Binding-site contacts:
Ligand atom CAG contacts residue ASN185 of chain 1.A at 3.9 Å.
Ligand atom CAF contacts residue ASN121 of chain 1.A at 3.8 Å.
Ligand atom CAI contacts residue ASN185 of chain 1.A at 3.7 Å.
Ligand atom CAF contacts residue GLU48 of chain 1.A at 3.6 Å.
Ligand atom CAH contacts residue GLU48 of chain 1.A at 4.0 Å.
Ligand atom OAB contacts residue GLN16 of chain 1.A at 2.9 Å (h-bond).
Ligand atom CAI contacts residue ASN121 of chain 1.A at 3.9 Å.
Ligand atom OAC contacts residue ASN185 of chain 1.A at 2.9 Å (h-bond).
Ligand atom OAA contacts residue GLU48 of chain 1.A at 4.2 Å.
Ligand atom CAI contacts residue SER66 of chain 1.A at 4.0 Å.
Ligand atom CAG contacts residue ARG145 of chain 1.A at 3.6 Å.
Ligand atom OAE contacts residue ASN121 of chain 1.A at 2.9 Å (h-bond).
Ligand atom OAE contacts residue ASN185 of chain 1.A at 2.6 Å (h-bond).
Ligand atom CAF contacts residue GLN16 of chain 1.A at 3.3 Å.
Ligand atom OAC contacts residue ARG124 of chain 1.A at 3.0 Å (salt-bridge).
Ligand atom OAC contacts residue MET147 of chain 1.A at 3.6 Å.
Ligand atom OAE contacts residue MET147 of chain 1.A at 3.9 Å.
Ligand atom OAD contacts residue SER9 of chain 1.A at 3.9 Å.
Ligand atom OAD contacts residue PHE168 of chain 1.A at 3.6 Å.
Ligand atom OAB contacts residue SER66 of chain 1.A at 3.3 Å.
Ligand atom OAD contacts residue GLU48 of chain 1.A at 3.4 Å.
Ligand atom OAC contacts residue PHE168 of chain 1.A at 3.7 Å.
Ligand atom OAA contacts residue PHE168 of chain 1.A at 3.7 Å.
Ligand atom CAH contacts residue PHE168 of chain 1.A at 4.1 Å (hydrophobic).
Ligand atom OAE contacts residue ARG124 of chain 1.A at 3.0 Å (salt-bridge).
Ligand atom OAA contacts residue MET147 of chain 1.A at 3.4 Å (h-bond).
Ligand atom CAG contacts residue ARG124 of chain 1.A at 3.8 Å.
Ligand atom CAG contacts residue MET147 of chain 1.A at 3.3 Å (hydrophobic).
Ligand atom CAG contacts residue PHE168 of chain 1.A at 3.8 Å (hydrophobic).
Ligand atom OAE contacts residue SER66 of chain 1.A at 4.3 Å.
Ligand atom OAB contacts residue ASN121 of chain 1.A at 3.4 Å (h-bond).
Ligand atom CAF contacts residue VAL189 of chain 1.A at 4.2 Å (hydrophobic).
Ligand atom OAA contacts residue ARG145 of chain 1.A at 3.0 Å (salt-bridge).
Ligand atom OAC contacts residue ARG145 of chain 1.A at 2.8 Å (salt-bridge).
Ligand atom CAI contacts residue GLU48 of chain 1.A at 4.1 Å.
Ligand atom CAF contacts residue THR10 of chain 1.A at 3.9 Å.
Ligand atom CAI contacts residue MET147 of chain 1.A at 3.6 Å (hydrophobic).
Ligand atom CAI contacts residue ARG124 of chain 1.A at 4.0 Å.
Ligand atom OAB contacts residue GLU48 of chain 1.A at 2.7 Å (salt-bridge).
Ligand atom CAH contacts residue ASN185 of chain 1.A at 4.3 Å.

Sequence of chain 1.A:
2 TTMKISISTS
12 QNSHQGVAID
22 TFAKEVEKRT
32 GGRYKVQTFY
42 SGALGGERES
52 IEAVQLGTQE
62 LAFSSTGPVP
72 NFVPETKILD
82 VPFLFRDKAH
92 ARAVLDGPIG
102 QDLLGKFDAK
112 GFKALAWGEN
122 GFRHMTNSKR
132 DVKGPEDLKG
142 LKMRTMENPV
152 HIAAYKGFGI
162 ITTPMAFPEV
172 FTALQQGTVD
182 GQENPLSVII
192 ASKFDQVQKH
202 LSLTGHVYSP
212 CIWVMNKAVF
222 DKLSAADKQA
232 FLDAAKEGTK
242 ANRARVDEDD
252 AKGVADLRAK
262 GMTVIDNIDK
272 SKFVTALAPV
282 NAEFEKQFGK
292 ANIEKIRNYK

The protein below binds the small molecule below.
Small molecule (SMILES): O=C(O)[C@H](O)[C@H](O)CO